Sequence of chain 2.D:
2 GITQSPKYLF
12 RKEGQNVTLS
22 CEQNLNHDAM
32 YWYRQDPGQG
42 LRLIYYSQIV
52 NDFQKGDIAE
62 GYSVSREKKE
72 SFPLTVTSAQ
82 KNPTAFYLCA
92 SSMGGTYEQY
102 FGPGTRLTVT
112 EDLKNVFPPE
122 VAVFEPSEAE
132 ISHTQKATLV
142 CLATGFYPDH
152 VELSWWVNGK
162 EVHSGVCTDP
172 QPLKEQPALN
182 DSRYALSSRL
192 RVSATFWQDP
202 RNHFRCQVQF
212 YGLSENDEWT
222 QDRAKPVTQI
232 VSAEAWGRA

Binding-site contacts:
Ligand atom OD2 contacts residue TYR159 of chain 1.A at 3.5 Å.
Ligand atom OXT contacts residue LYS146 of chain 1.A at 3.4 Å (salt-bridge).
Ligand atom CA contacts residue TYR171 of chain 1.A at 3.6 Å (hydrophobic).
Ligand atom O contacts residue TYR7 of chain 1.A at 3.4 Å.
Ligand atom O contacts residue TYR159 of chain 1.A at 2.5 Å (h-bond).
Ligand atom O contacts residue TYR98 of chain 2.D at 2.5 Å (h-bond).
Ligand atom CG2 contacts residue ALA69 of chain 1.A at 3.5 Å (hydrophobic).
Ligand atom CE2 contacts residue MET94 of chain 2.D at 3.5 Å (hydrophobic).
Ligand atom CG contacts residue TYR159 of chain 1.A at 3.4 Å (hydrophobic).
Ligand atom OG1 contacts residue LYS66 of chain 1.A at 3.1 Å.
Ligand atom CD1 contacts residue LEU95 of chain 2.C at 3.6 Å (hydrophobic).
Ligand atom CB contacts residue ASP77 of chain 1.A at 3.2 Å.
Ligand atom CG contacts residue HIS70 of chain 1.A at 3.5 Å.
Ligand atom OD2 contacts residue LEU156 of chain 1.A at 3.3 Å.
Ligand atom CA contacts residue ASP77 of chain 1.A at 3.3 Å.
Ligand atom N contacts residue TYR7 of chain 1.A at 2.9 Å (h-bond).
Ligand atom CA contacts residue GLU63 of chain 1.A at 3.5 Å.
Ligand atom O contacts residue LYS66 of chain 1.A at 3.3 Å.
Ligand atom CB contacts residue THR97 of chain 2.D at 3.1 Å.
Ligand atom CG2 contacts residue GLU63 of chain 1.A at 3.4 Å.
Ligand atom O contacts residue TRP147 of chain 1.A at 3.1 Å (h-bond).
Ligand atom N contacts residue ASP77 of chain 1.A at 3.1 Å (salt-bridge).
Ligand atom OE1 contacts residue THR97 of chain 2.D at 2.8 Å (h-bond).
Ligand atom OG1 contacts residue GLU63 of chain 1.A at 3.2 Å (salt-bridge).
Ligand atom N contacts residue GLU63 of chain 1.A at 2.9 Å (salt-bridge).
Ligand atom OXT contacts residue THR143 of chain 1.A at 3.3 Å (h-bond).
Ligand atom O contacts residue LYS146 of chain 1.A at 3.4 Å (salt-bridge).
Ligand atom C contacts residue TYR7 of chain 1.A at 3.3 Å (hydrophobic).
Ligand atom N contacts residue TYR159 of chain 1.A at 3.6 Å.
Ligand atom CG1 contacts residue GLU63 of chain 1.A at 3.4 Å.
Ligand atom O contacts residue MET94 of chain 2.D at 3.5 Å.
Ligand atom N contacts residue TYR99 of chain 1.A at 3.0 Å (h-bond).
Ligand atom NE2 contacts residue GLN32 of chain 2.C at 3.0 Å (h-bond).
Ligand atom CB contacts residue ARG97 of chain 1.A at 3.5 Å.
Ligand atom O contacts residue LYS66 of chain 1.A at 2.8 Å (salt-bridge).
Ligand atom CG contacts residue TYR98 of chain 2.D at 3.4 Å (hydrophobic).
Ligand atom CA contacts residue TYR7 of chain 1.A at 3.3 Å (hydrophobic).
Ligand atom CG2 contacts residue TYR7 of chain 1.A at 3.4 Å (hydrophobic).
Ligand atom OXT contacts residue TYR84 of chain 1.A at 2.9 Å (h-bond).
Ligand atom N contacts residue TYR171 of chain 1.A at 2.8 Å (h-bond).

Sequence of chain 2.C:
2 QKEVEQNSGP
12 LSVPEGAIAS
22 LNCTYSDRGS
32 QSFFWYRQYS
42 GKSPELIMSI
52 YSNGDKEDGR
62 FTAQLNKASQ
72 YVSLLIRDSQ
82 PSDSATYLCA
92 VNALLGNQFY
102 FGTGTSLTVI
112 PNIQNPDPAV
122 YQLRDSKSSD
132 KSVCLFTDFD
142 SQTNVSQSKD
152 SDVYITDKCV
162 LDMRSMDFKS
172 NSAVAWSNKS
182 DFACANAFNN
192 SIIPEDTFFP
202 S

Sequence of chain 1.A:
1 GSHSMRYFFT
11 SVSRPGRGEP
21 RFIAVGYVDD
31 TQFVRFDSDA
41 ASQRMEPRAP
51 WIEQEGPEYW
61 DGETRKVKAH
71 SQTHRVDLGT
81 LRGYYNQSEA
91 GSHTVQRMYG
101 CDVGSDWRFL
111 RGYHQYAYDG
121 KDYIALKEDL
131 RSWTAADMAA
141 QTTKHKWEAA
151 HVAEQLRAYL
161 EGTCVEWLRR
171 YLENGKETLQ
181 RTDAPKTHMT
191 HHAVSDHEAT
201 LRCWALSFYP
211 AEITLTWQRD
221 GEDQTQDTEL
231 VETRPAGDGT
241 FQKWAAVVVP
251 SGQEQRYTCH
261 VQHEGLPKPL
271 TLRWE

This protein binds this small molecule.
Small molecule (SMILES): CC[C@H](C)[C@H](N)C(=O)N[C@H](C(=O)N[C@@H](CC(=O)O)C(=O)N[C@@H](CCC(N)=O)C(=O)N[C@H](C(=O)N1CCC[C@H]1C(=O)N[C@@H](Cc1ccccc1)C(=O)N[C@@H](CO)C(=O)N[C@H](C(=O)O)C(C)C)C(C)C)[C@@H](C)O